Binding-site contacts:
Ligand atom C21 contacts residue CYS157 of chain 3.D at 2.8 Å (hydrophobic).
Ligand atom O19 contacts residue GLY164 of chain 3.C at 4.3 Å.
Ligand atom C20 contacts residue CYS157 of chain 3.D at 1.8 Å (hydrophobic).
Ligand atom N17 contacts residue CYS157 of chain 3.D at 3.9 Å.
Ligand atom C22 contacts residue CYS157 of chain 3.D at 4.0 Å (hydrophobic).
Ligand atom C18 contacts residue CYS157 of chain 3.D at 2.8 Å (hydrophobic).
Ligand atom O19 contacts residue CYS157 of chain 3.D at 3.2 Å (h-bond).

Sequence of chain 3.C:
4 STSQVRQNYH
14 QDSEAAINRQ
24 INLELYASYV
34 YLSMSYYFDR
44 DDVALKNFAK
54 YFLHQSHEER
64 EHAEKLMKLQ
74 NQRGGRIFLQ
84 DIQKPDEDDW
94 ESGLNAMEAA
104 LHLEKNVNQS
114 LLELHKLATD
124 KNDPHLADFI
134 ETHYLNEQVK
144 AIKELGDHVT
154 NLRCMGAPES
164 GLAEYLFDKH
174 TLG

Sequence of chain 3.D:
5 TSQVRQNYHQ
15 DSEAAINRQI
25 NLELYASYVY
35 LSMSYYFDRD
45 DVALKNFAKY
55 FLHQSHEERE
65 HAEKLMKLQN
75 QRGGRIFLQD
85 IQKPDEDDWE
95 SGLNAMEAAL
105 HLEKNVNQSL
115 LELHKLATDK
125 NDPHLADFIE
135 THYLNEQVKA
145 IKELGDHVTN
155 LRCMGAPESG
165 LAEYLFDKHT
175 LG

This protein binds this small molecule.
Small molecule (SMILES): CCCCSC(=S)SC(C)(C)C(=O)NCCN1C(=O)CCC1=O